Sequence of chain 3.A:
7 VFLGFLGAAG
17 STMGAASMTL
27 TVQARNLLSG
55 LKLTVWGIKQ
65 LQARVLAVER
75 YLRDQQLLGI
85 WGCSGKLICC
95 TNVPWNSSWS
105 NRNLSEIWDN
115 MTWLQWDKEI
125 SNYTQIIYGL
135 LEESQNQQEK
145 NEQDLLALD

This protein binds this small molecule.
Small molecule (SMILES): CC(=O)N[C@H]1[C@H](O[C@H]2[C@H](O)[C@@H](NC(C)=O)CO[C@@H]2CO)O[C@H](CO)[C@@H](O[C@@H]2O[C@H](CO)[C@@H](O)[C@H](O)[C@@H]2O)[C@@H]1O

Binding-site contacts:
Ligand atom N2 contacts residue ASN126 of chain 3.A at 3.0 Å (h-bond).
Ligand atom C7 contacts residue GLU123 of chain 3.A at 4.3 Å.
Ligand atom C8 contacts residue GLU123 of chain 3.A at 3.9 Å.
Ligand atom C3 contacts residue ASN126 of chain 3.A at 3.8 Å.
Ligand atom C4 contacts residue ASN126 of chain 3.A at 4.2 Å.
Ligand atom O5 contacts residue ASN126 of chain 3.A at 2.3 Å (h-bond).
Ligand atom C8 contacts residue LYS122 of chain 3.A at 3.3 Å.
Ligand atom O7 contacts residue ASN126 of chain 3.A at 4.2 Å.
Ligand atom C1 contacts residue ASN126 of chain 3.A at 1.4 Å.
Ligand atom C2 contacts residue ASN126 of chain 3.A at 2.5 Å.
Ligand atom C5 contacts residue ASN126 of chain 3.A at 3.6 Å.
Ligand atom C7 contacts residue ASN126 of chain 3.A at 3.8 Å.